This protein binds this small molecule.
Small molecule (SMILES): Cc1cc(C)[n+](CCc2ccc(S(N)(=O)=O)cc2)c(C)c1

Sequence of chain 1.A:
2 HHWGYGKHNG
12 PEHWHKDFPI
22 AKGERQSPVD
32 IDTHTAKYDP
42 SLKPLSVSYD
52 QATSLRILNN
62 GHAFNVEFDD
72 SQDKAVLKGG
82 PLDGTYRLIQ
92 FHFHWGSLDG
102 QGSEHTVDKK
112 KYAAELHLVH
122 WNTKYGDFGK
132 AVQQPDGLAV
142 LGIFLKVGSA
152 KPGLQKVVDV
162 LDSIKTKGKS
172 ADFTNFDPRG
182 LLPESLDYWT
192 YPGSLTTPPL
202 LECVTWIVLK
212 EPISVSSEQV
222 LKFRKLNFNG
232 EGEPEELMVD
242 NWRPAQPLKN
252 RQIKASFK

Binding-site contacts:
Ligand atom C1 contacts residue LEU196 of chain 1.A at 3.6 Å (hydrophobic).
Ligand atom C5 contacts residue LEU196 of chain 1.A at 3.8 Å (hydrophobic).
Ligand atom C16 contacts residue GOL1 of chain 1.E at 3.9 Å.
Ligand atom O2 contacts residue ZN1 of chain 1.B at 2.9 Å.
Ligand atom N1 contacts residue HIS118 of chain 1.A at 3.5 Å (h-bond).
Ligand atom C3 contacts residue THR198 of chain 1.A at 3.6 Å.
Ligand atom O1 contacts residue LEU196 of chain 1.A at 3.2 Å.
Ligand atom N2 contacts residue PHE129 of chain 1.A at 3.8 Å.
Ligand atom C9 contacts residue PHE129 of chain 1.A at 3.4 Å (hydrophobic).
Ligand atom C4 contacts residue THR198 of chain 1.A at 3.5 Å.
Ligand atom C7 contacts residue PHE129 of chain 1.A at 3.9 Å (hydrophobic).
Ligand atom C15 contacts residue PHE129 of chain 1.A at 3.7 Å (hydrophobic).
Ligand atom O2 contacts residue HIS93 of chain 1.A at 3.3 Å.
Ligand atom C5 contacts residue HIS93 of chain 1.A at 4.0 Å.
Ligand atom C6 contacts residue LEU196 of chain 1.A at 3.6 Å (hydrophobic).
Ligand atom C14 contacts residue ILE90 of chain 1.A at 3.8 Å (hydrophobic).
Ligand atom C8 contacts residue PHE129 of chain 1.A at 3.5 Å (hydrophobic).
Ligand atom O2 contacts residue VAL141 of chain 1.A at 3.8 Å.
Ligand atom S1 contacts residue HIS118 of chain 1.A at 4.0 Å.
Ligand atom S1 contacts residue THR197 of chain 1.A at 3.8 Å.
Ligand atom C9 contacts residue ILE90 of chain 1.A at 3.9 Å (hydrophobic).
Ligand atom C1 contacts residue VAL120 of chain 1.A at 3.9 Å (hydrophobic).
Ligand atom N1 contacts residue ZN1 of chain 1.B at 2.0 Å.
Ligand atom S1 contacts residue ZN1 of chain 1.B at 3.1 Å.
Ligand atom N1 contacts residue HIS93 of chain 1.A at 3.2 Å (h-bond).
Ligand atom S1 contacts residue HIS93 of chain 1.A at 3.8 Å.
Ligand atom C6 contacts residue VAL120 of chain 1.A at 3.7 Å (hydrophobic).
Ligand atom C4 contacts residue LEU196 of chain 1.A at 3.9 Å (hydrophobic).
Ligand atom C12 contacts residue PHE129 of chain 1.A at 3.9 Å (hydrophobic).
Ligand atom O2 contacts residue TRP207 of chain 1.A at 3.9 Å.
Ligand atom O2 contacts residue HIS118 of chain 1.A at 3.3 Å (h-bond).
Ligand atom C14 contacts residue GLN91 of chain 1.A at 3.9 Å.
Ligand atom O1 contacts residue TRP207 of chain 1.A at 3.5 Å.
Ligand atom C2 contacts residue LEU196 of chain 1.A at 3.9 Å (hydrophobic).
Ligand atom N1 contacts residue THR197 of chain 1.A at 2.7 Å (h-bond).
Ligand atom C10 contacts residue PHE129 of chain 1.A at 3.6 Å (hydrophobic).
Ligand atom N1 contacts residue HIS95 of chain 1.A at 3.3 Å (h-bond).
Ligand atom C11 contacts residue PHE129 of chain 1.A at 3.9 Å (hydrophobic).
Ligand atom C14 contacts residue PHE129 of chain 1.A at 3.6 Å (hydrophobic).
Ligand atom O1 contacts residue THR197 of chain 1.A at 2.8 Å (h-bond).